The protein below binds the small molecule below.
Small molecule (SMILES): O=C(O)c1ccc2ncsc2c1

Sequence of chain 1.A:
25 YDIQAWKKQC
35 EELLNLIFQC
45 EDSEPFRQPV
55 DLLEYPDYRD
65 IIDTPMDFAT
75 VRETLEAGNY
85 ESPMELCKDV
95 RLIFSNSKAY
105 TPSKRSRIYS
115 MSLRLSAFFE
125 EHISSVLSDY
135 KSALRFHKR

Binding-site contacts:
Ligand atom O2 contacts residue SER110 of chain 1.A at 3.0 Å (h-bond).
Ligand atom C2 contacts residue TYR104 of chain 1.A at 4.4 Å (hydrophobic).
Ligand atom S1 contacts residue ILE112 of chain 1.A at 4.1 Å.
Ligand atom C5 contacts residue ILE112 of chain 1.A at 3.8 Å (hydrophobic).
Ligand atom C2 contacts residue SER101 of chain 1.A at 3.5 Å.
Ligand atom C2 contacts residue ILE112 of chain 1.A at 3.7 Å (hydrophobic).
Ligand atom C5 contacts residue TYR59 of chain 1.A at 4.0 Å (hydrophobic).
Ligand atom S1 contacts residue TYR104 of chain 1.A at 4.3 Å.
Ligand atom C5 contacts residue TYR104 of chain 1.A at 3.9 Å (hydrophobic).
Ligand atom C6 contacts residue TYR104 of chain 1.A at 4.4 Å (hydrophobic).
Ligand atom C6 contacts residue PRO106 of chain 1.A at 4.1 Å (hydrophobic).
Ligand atom C1 contacts residue THR105 of chain 1.A at 3.5 Å.
Ligand atom C2 contacts residue THR105 of chain 1.A at 3.8 Å.
Ligand atom C3 contacts residue SER101 of chain 1.A at 3.8 Å.
Ligand atom C7 contacts residue PRO106 of chain 1.A at 3.6 Å (hydrophobic).
Ligand atom C6 contacts residue SER110 of chain 1.A at 4.3 Å.
Ligand atom C6 contacts residue ILE112 of chain 1.A at 3.9 Å (hydrophobic).
Ligand atom C8 contacts residue PHE50 of chain 1.A at 4.0 Å (hydrophobic).
Ligand atom C4 contacts residue TYR104 of chain 1.A at 3.7 Å (hydrophobic).
Ligand atom C4 contacts residue ILE112 of chain 1.A at 3.6 Å (hydrophobic).
Ligand atom O1 contacts residue PRO106 of chain 1.A at 4.2 Å.
Ligand atom C8 contacts residue SER101 of chain 1.A at 4.4 Å.
Ligand atom C1 contacts residue ILE112 of chain 1.A at 3.9 Å (hydrophobic).
Ligand atom O1 contacts residue TYR59 of chain 1.A at 4.0 Å.
Ligand atom N1 contacts residue SER101 of chain 1.A at 3.2 Å (h-bond).
Ligand atom C1 contacts residue SER110 of chain 1.A at 3.6 Å.
Ligand atom S1 contacts residue TYR59 of chain 1.A at 4.2 Å.
Ligand atom C8 contacts residue ILE112 of chain 1.A at 3.9 Å (hydrophobic).
Ligand atom C2 contacts residue TYR113 of chain 1.A at 4.1 Å (hydrophobic).
Ligand atom C1 contacts residue TYR113 of chain 1.A at 4.1 Å (hydrophobic).
Ligand atom S1 contacts residue VAL54 of chain 1.A at 4.1 Å.
Ligand atom C8 contacts residue VAL54 of chain 1.A at 4.0 Å (hydrophobic).
Ligand atom O2 contacts residue PRO106 of chain 1.A at 3.3 Å.
Ligand atom C7 contacts residue SER110 of chain 1.A at 4.0 Å.
Ligand atom C3 contacts residue TYR104 of chain 1.A at 4.0 Å (hydrophobic).
Ligand atom C3 contacts residue ILE112 of chain 1.A at 3.4 Å (hydrophobic).
Ligand atom N1 contacts residue PHE50 of chain 1.A at 3.9 Å.
Ligand atom C1 contacts residue PRO106 of chain 1.A at 4.1 Å (hydrophobic).
Ligand atom O2 contacts residue THR105 of chain 1.A at 3.9 Å.
Ligand atom N1 contacts residue ILE112 of chain 1.A at 3.6 Å.